Binding-site contacts:
Ligand atom C2 contacts residue ASN1098 of chain 1.A at 2.5 Å.
Ligand atom C8 contacts residue THR1100 of chain 1.A at 3.9 Å.
Ligand atom N2 contacts residue THR1100 of chain 1.A at 3.0 Å (h-bond).
Ligand atom C7 contacts residue HIS1101 of chain 1.A at 4.2 Å.
Ligand atom C6 contacts residue PHE1103 of chain 1.A at 4.1 Å (hydrophobic).
Ligand atom C3 contacts residue ASN1098 of chain 1.A at 3.9 Å.
Ligand atom O4 contacts residue HIS1101 of chain 1.A at 4.4 Å.
Ligand atom O5 contacts residue HIS1101 of chain 1.A at 4.5 Å.
Ligand atom C3 contacts residue HIS1101 of chain 1.A at 4.3 Å.
Ligand atom C8 contacts residue HIS1101 of chain 1.A at 3.8 Å.
Ligand atom C1 contacts residue ASN1098 of chain 1.A at 1.5 Å.
Ligand atom N2 contacts residue ASN1098 of chain 1.A at 2.9 Å (h-bond).
Ligand atom C8 contacts residue ASN1098 of chain 1.A at 3.0 Å.
Ligand atom C1 contacts residue HIS1101 of chain 1.A at 4.2 Å.
Ligand atom C4 contacts residue ASN1098 of chain 1.A at 4.3 Å.
Ligand atom C2 contacts residue THR1100 of chain 1.A at 3.6 Å.
Ligand atom O7 contacts residue ASN1098 of chain 1.A at 3.6 Å.
Ligand atom C3 contacts residue THR1100 of chain 1.A at 3.6 Å.
Ligand atom C8 contacts residue GLY1099 of chain 1.A at 4.2 Å.
Ligand atom O3 contacts residue THR1100 of chain 1.A at 4.2 Å.
Ligand atom C1 contacts residue THR1100 of chain 1.A at 3.6 Å.
Ligand atom O5 contacts residue ASN1098 of chain 1.A at 2.4 Å (h-bond).
Ligand atom C5 contacts residue HIS1101 of chain 1.A at 4.0 Å.
Ligand atom C5 contacts residue ASN1098 of chain 1.A at 3.8 Å.
Ligand atom C5 contacts residue PHE1103 of chain 1.A at 4.2 Å (hydrophobic).
Ligand atom O5 contacts residue PHE1103 of chain 1.A at 3.6 Å.
Ligand atom C1 contacts residue PHE1103 of chain 1.A at 4.1 Å (hydrophobic).
Ligand atom C7 contacts residue THR1100 of chain 1.A at 4.0 Å.
Ligand atom O7 contacts residue HIS1101 of chain 1.A at 3.8 Å.
Ligand atom C7 contacts residue ASN1098 of chain 1.A at 3.4 Å.

The small molecule below binds the protein below.
Small molecule (SMILES): CC(=O)N[C@H]1[C@H](O[C@H]2[C@H](O)[C@@H](NC(C)=O)CO[C@@H]2CO)O[C@H](CO)[C@@H](O)[C@@H]1O

Sequence of chain 1.A:
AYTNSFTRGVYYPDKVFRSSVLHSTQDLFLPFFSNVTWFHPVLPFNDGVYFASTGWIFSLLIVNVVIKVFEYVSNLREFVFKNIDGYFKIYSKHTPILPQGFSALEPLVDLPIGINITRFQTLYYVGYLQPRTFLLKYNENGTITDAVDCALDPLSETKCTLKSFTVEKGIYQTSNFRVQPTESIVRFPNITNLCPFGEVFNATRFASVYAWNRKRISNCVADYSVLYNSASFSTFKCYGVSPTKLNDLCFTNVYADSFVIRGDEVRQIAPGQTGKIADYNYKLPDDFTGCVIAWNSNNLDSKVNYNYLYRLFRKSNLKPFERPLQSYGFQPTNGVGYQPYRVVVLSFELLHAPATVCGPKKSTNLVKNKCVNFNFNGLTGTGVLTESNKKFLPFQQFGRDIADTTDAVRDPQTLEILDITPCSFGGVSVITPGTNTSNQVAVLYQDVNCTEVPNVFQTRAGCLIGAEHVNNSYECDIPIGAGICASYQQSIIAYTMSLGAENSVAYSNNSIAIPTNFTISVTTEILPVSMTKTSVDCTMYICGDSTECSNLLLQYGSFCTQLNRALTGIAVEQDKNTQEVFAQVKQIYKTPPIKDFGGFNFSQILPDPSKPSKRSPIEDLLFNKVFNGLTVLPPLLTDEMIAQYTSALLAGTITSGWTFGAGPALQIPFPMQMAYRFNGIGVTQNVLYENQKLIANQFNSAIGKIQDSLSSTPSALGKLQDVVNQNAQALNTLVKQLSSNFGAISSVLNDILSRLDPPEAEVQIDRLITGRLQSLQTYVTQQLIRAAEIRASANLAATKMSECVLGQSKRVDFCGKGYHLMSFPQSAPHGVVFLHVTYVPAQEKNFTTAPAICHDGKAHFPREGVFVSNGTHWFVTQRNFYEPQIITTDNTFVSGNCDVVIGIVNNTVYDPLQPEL